Sequence of chain 1.F:
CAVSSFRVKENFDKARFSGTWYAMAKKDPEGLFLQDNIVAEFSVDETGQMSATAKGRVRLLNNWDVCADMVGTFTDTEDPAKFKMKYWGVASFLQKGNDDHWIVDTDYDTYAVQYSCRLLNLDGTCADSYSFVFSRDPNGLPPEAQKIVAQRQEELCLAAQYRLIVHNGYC

This small molecule binds to this protein.
Small molecule (SMILES): CC1=C(/C=C/C(C)=C/C=C/C(C)=C/CO)C(C)(C)CCC1

Binding-site contacts:
Ligand atom C15 contacts residue GLY83 of chain 1.B at 4.0 Å.
Ligand atom C10 contacts residue MET70 of chain 1.F at 3.6 Å (hydrophobic).
Ligand atom C17 contacts residue ALA54 of chain 1.F at 3.4 Å (hydrophobic).
Ligand atom C15 contacts residue LEU94 of chain 1.F at 4.1 Å (hydrophobic).
Ligand atom O1 contacts residue LEU94 of chain 1.F at 3.6 Å.
Ligand atom C14 contacts residue MET70 of chain 1.F at 3.1 Å (hydrophobic).
Ligand atom C18 contacts residue GLY72 of chain 1.F at 3.9 Å.
Ligand atom C20 contacts residue GLN95 of chain 1.F at 3.6 Å.
Ligand atom C16 contacts residue PHE132 of chain 1.F at 4.0 Å (hydrophobic).
Ligand atom C19 contacts residue GLN95 of chain 1.F at 3.8 Å.
Ligand atom C17 contacts residue PHE132 of chain 1.F at 3.9 Å (hydrophobic).
Ligand atom C4 contacts residue ALA52 of chain 1.F at 3.1 Å (hydrophobic).
Ligand atom C6 contacts residue MET85 of chain 1.F at 3.5 Å (hydrophobic).
Ligand atom C19 contacts residue TYR87 of chain 1.F at 3.9 Å (hydrophobic).
Ligand atom C12 contacts residue GLN95 of chain 1.F at 4.1 Å.
Ligand atom O1 contacts residue PHE93 of chain 1.F at 4.0 Å.
Ligand atom C14 contacts residue GLN95 of chain 1.F at 3.7 Å.
Ligand atom C5 contacts residue MET85 of chain 1.F at 3.7 Å (hydrophobic).
Ligand atom C7 contacts residue MET85 of chain 1.F at 4.0 Å (hydrophobic).
Ligand atom C20 contacts residue PHE33 of chain 1.F at 4.0 Å (hydrophobic).
Ligand atom C12 contacts residue MET70 of chain 1.F at 3.3 Å (hydrophobic).
Ligand atom C18 contacts residue TYR87 of chain 1.F at 3.2 Å (hydrophobic).
Ligand atom C18 contacts residue MET85 of chain 1.F at 3.6 Å (hydrophobic).
Ligand atom O1 contacts residue GLN95 of chain 1.F at 3.6 Å.
Ligand atom C4 contacts residue ALA54 of chain 1.F at 3.6 Å (hydrophobic).
Ligand atom C13 contacts residue MET70 of chain 1.F at 3.8 Å (hydrophobic).
Ligand atom C18 contacts residue VAL71 of chain 1.F at 3.4 Å (hydrophobic).
Ligand atom C2 contacts residue HIS101 of chain 1.F at 3.8 Å.
Ligand atom C15 contacts residue GLN95 of chain 1.F at 3.3 Å.
Ligand atom C20 contacts residue LEU32 of chain 1.F at 3.5 Å (hydrophobic).
Ligand atom C3 contacts residue PHE74 of chain 1.F at 4.0 Å (hydrophobic).
Ligand atom O1 contacts residue GLY83 of chain 1.B at 3.5 Å (h-bond).
Ligand atom C13 contacts residue GLN95 of chain 1.F at 3.4 Å.
Ligand atom C3 contacts residue ALA52 of chain 1.F at 3.5 Å (hydrophobic).
Ligand atom C3 contacts residue PHE42 of chain 1.F at 4.1 Å (hydrophobic).
Ligand atom O1 contacts residue LEU60 of chain 1.F at 4.0 Å.
Ligand atom C19 contacts residue PHE33 of chain 1.F at 3.2 Å (hydrophobic).
Ligand atom C9 contacts residue PHE33 of chain 1.F at 4.1 Å (hydrophobic).
Ligand atom C11 contacts residue GLN95 of chain 1.F at 3.4 Å.
Ligand atom C9 contacts residue TYR87 of chain 1.F at 4.1 Å (hydrophobic).

Sequence of chain 1.B:
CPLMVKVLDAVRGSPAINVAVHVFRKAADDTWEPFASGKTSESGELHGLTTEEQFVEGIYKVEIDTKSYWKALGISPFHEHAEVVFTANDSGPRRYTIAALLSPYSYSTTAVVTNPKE